A small-molecule ligand and the protein it binds are described below.
Small molecule (SMILES): CCC1=C(C)/C(=C/c2[nH]c(Cc3[nH]c(CC4NC(=O)C(C)=C4CC)c(C)c3CCC(=O)O)c(CCC(=O)O)c2C)NC1=O

Sequence of chain 1.B:
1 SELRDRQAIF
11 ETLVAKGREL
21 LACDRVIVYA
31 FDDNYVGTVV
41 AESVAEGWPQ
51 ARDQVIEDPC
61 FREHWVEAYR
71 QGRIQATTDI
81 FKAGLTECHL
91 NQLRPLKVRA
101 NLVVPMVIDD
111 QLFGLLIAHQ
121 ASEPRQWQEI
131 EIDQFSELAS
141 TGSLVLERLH

Binding-site contacts:
Ligand atom N38 contacts residue CYS60 of chain 1.B at 3.0 Å (h-bond).
Ligand atom C01 contacts residue GLN92 of chain 1.B at 3.2 Å.
Ligand atom C21 contacts residue TYR69 of chain 1.B at 3.5 Å (hydrophobic).
Ligand atom O22 contacts residue TYR69 of chain 1.B at 2.5 Å (h-bond).
Ligand atom N38 contacts residue HIS89 of chain 1.B at 3.5 Å (h-bond).
Ligand atom O31 contacts residue ASN101 of chain 1.B at 3.1 Å (h-bond).
Ligand atom N38 contacts residue ASP58 of chain 1.B at 2.8 Å (salt-bridge).
Ligand atom C11 contacts residue HIS89 of chain 1.B at 3.4 Å.
Ligand atom C15 contacts residue HIS89 of chain 1.B at 3.4 Å.
Ligand atom C14 contacts residue HIS89 of chain 1.B at 3.2 Å.
Ligand atom C10 contacts residue ASP58 of chain 1.B at 3.5 Å.
Ligand atom O42 contacts residue TRP65 of chain 1.B at 2.8 Å (h-bond).
Ligand atom C17 contacts residue HIS89 of chain 1.B at 3.5 Å.
Ligand atom C27 contacts residue ASP58 of chain 1.B at 3.4 Å.
Ligand atom C13 contacts residue THR86 of chain 1.B at 3.3 Å.
Ligand atom C36 contacts residue LEU96 of chain 1.B at 3.4 Å (hydrophobic).
Ligand atom C03 contacts residue CYS88 of chain 1.B at 2.9 Å (hydrophobic).
Ligand atom N26 contacts residue HIS89 of chain 1.B at 3.4 Å.
Ligand atom C12 contacts residue HIS89 of chain 1.B at 3.2 Å.
Ligand atom C17 contacts residue CYS60 of chain 1.B at 2.6 Å (hydrophobic).
Ligand atom C11 contacts residue ASP58 of chain 1.B at 3.5 Å.
Ligand atom N26 contacts residue CYS60 of chain 1.B at 3.1 Å (h-bond).
Ligand atom C30 contacts residue LEU93 of chain 1.B at 3.5 Å (hydrophobic).
Ligand atom C25 contacts residue ASP58 of chain 1.B at 3.5 Å.
Ligand atom O23 contacts residue ARG73 of chain 1.B at 3.1 Å (salt-bridge).
Ligand atom N26 contacts residue PHE61 of chain 1.B at 3.5 Å.
Ligand atom N26 contacts residue ASP58 of chain 1.B at 2.7 Å (salt-bridge).
Ligand atom C13 contacts residue HIS89 of chain 1.B at 3.5 Å.
Ligand atom C02 contacts residue CYS88 of chain 1.B at 1.8 Å (hydrophobic).
Ligand atom C04 contacts residue CYS88 of chain 1.B at 3.5 Å (hydrophobic).
Ligand atom C15 contacts residue CYS60 of chain 1.B at 2.7 Å (hydrophobic).
Ligand atom C25 contacts residue PHE61 of chain 1.B at 3.4 Å (hydrophobic).
Ligand atom C16 contacts residue CYS60 of chain 1.B at 1.8 Å (hydrophobic).
Ligand atom C01 contacts residue CYS88 of chain 1.B at 2.8 Å (hydrophobic).
Ligand atom N29 contacts residue EDO1 of chain 1.G at 3.5 Å (h-bond).
Ligand atom C37 contacts residue EDO1 of chain 1.G at 3.3 Å.
Ligand atom O31 contacts residue HIS119 of chain 1.B at 2.9 Å (h-bond).
Ligand atom C25 contacts residue HIS89 of chain 1.B at 3.4 Å.
Ligand atom O22 contacts residue ARG73 of chain 1.B at 2.6 Å (salt-bridge).
Ligand atom C36 contacts residue HIS119 of chain 1.B at 3.5 Å.